Binding-site contacts:
Ligand atom C5 contacts residue ASN169 of chain 1.F at 3.7 Å.
Ligand atom C8 contacts residue THR133 of chain 1.F at 3.9 Å.
Ligand atom C3 contacts residue ASN169 of chain 1.F at 3.8 Å.
Ligand atom C7 contacts residue ASN169 of chain 1.F at 3.3 Å.
Ligand atom O5 contacts residue ASN169 of chain 1.F at 2.4 Å (h-bond).
Ligand atom C8 contacts residue SER167 of chain 1.F at 4.2 Å.
Ligand atom C7 contacts residue ASN135 of chain 1.F at 4.3 Å.
Ligand atom O7 contacts residue ASN169 of chain 1.F at 3.3 Å (h-bond).
Ligand atom C8 contacts residue ASN169 of chain 1.F at 4.4 Å.
Ligand atom C1 contacts residue ASN169 of chain 1.F at 1.4 Å.
Ligand atom C8 contacts residue ASN135 of chain 1.F at 3.5 Å.
Ligand atom N2 contacts residue ASN169 of chain 1.F at 2.9 Å (h-bond).
Ligand atom C4 contacts residue ASN169 of chain 1.F at 4.3 Å.
Ligand atom C2 contacts residue ASN169 of chain 1.F at 2.5 Å.
Ligand atom C8 contacts residue PHE168 of chain 1.F at 4.5 Å (hydrophobic).

The protein below binds the small molecule below.
Small molecule (SMILES): CC(=O)N[C@H]1[C@H](O[C@H]2[C@H](O)[C@@H](NC(C)=O)CO[C@@H]2CO)O[C@H](CO)[C@@H](O[C@@H]2O[C@H](CO)[C@@H](O)[C@H](O)[C@@H]2O)[C@@H]1O

Sequence of chain 1.F:
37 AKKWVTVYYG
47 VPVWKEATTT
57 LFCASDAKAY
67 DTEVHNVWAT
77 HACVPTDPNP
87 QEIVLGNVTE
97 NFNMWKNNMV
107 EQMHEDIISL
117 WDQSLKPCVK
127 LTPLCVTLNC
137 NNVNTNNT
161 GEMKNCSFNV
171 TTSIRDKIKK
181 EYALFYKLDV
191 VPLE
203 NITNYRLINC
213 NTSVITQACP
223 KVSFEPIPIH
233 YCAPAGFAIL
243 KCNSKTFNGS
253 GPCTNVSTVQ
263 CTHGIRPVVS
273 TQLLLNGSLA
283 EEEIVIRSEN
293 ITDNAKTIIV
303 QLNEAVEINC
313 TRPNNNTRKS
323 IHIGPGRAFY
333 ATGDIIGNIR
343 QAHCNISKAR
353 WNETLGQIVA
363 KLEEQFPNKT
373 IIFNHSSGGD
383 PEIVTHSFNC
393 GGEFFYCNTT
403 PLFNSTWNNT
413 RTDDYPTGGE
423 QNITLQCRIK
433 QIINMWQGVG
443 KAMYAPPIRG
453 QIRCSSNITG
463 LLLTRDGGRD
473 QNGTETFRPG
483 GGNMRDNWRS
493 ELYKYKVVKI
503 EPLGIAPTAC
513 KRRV